Sequence of chain 2.A:
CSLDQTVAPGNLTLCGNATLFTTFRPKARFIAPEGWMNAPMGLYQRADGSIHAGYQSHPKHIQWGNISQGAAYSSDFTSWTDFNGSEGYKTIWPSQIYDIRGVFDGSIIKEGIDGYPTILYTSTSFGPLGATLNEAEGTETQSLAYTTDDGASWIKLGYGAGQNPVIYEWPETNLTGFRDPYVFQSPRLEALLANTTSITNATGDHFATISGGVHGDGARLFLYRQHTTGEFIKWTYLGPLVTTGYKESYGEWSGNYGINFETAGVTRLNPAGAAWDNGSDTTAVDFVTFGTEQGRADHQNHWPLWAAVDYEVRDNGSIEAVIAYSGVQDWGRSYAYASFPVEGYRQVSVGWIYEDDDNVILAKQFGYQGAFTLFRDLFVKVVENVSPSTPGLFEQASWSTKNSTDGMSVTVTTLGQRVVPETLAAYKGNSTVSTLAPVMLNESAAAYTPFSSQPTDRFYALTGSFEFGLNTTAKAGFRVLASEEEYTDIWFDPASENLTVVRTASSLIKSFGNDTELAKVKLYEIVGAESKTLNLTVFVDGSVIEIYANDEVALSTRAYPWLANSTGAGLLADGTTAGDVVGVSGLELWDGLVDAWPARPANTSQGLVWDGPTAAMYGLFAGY

The protein below binds the small molecule below.
Small molecule (SMILES): CC(=O)N[C@@H]1[C@@H](O)[C@H](O)[C@@H](CO)O[C@H]1O

Binding-site contacts:
Ligand atom N2 contacts residue ILE238 of chain 2.A at 4.0 Å.
Ligand atom C4 contacts residue ASN240 of chain 2.A at 4.2 Å.
Ligand atom O7 contacts residue ASN240 of chain 2.A at 4.1 Å.
Ligand atom C2 contacts residue ASN240 of chain 2.A at 2.4 Å.
Ligand atom C8 contacts residue ILE238 of chain 2.A at 3.2 Å (hydrophobic).
Ligand atom C7 contacts residue ASN240 of chain 2.A at 3.7 Å.
Ligand atom C5 contacts residue ASN240 of chain 2.A at 3.7 Å.
Ligand atom O5 contacts residue ASN240 of chain 2.A at 2.4 Å (h-bond).
Ligand atom C8 contacts residue THR239 of chain 2.A at 4.5 Å.
Ligand atom C3 contacts residue ASN240 of chain 2.A at 3.8 Å.
Ligand atom C1 contacts residue ASN240 of chain 2.A at 1.4 Å.
Ligand atom N2 contacts residue ASN240 of chain 2.A at 2.9 Å (h-bond).
Ligand atom C7 contacts residue ILE238 of chain 2.A at 4.1 Å (hydrophobic).